A protein and the small-molecule ligand that binds it are described below.
Small molecule (SMILES): O=C(O)[C@@](O)(COP(=O)(O)O)[C@H](O)[C@H](O)COP(=O)(O)O

Sequence of chain 1.B:
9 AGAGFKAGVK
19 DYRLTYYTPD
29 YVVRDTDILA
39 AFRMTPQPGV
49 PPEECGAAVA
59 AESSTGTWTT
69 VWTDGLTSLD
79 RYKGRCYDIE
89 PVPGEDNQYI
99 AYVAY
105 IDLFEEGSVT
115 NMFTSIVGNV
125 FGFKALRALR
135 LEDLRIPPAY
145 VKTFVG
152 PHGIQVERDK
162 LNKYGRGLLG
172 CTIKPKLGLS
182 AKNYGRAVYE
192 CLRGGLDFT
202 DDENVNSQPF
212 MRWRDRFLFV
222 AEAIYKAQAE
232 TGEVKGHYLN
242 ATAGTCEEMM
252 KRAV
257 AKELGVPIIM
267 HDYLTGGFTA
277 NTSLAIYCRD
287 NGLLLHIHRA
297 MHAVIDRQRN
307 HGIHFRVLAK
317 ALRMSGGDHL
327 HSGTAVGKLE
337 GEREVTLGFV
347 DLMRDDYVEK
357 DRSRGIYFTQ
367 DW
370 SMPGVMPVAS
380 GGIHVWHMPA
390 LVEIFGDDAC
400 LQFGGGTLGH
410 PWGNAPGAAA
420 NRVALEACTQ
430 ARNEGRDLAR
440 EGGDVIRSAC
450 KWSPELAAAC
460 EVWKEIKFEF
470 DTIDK

Binding-site contacts:
Ligand atom O7 contacts residue ASN123 of chain 1.A at 2.9 Å (h-bond).
Ligand atom O6 contacts residue LYS334 of chain 1.B at 2.9 Å (salt-bridge).
Ligand atom P1 contacts residue THR65 of chain 1.A at 3.4 Å.
Ligand atom O2P contacts residue TRP66 of chain 1.A at 3.2 Å.
Ligand atom O7 contacts residue LYS177 of chain 1.B at 2.7 Å (salt-bridge).
Ligand atom O2 contacts residue MG1 of chain 1.W at 2.3 Å.
Ligand atom O7 contacts residue ASP203 of chain 1.B at 3.1 Å (salt-bridge).
Ligand atom C3 contacts residue KCX201 of chain 1.B at 3.2 Å.
Ligand atom O5 contacts residue LEU335 of chain 1.B at 3.4 Å.
Ligand atom O3 contacts residue HIS294 of chain 1.B at 2.9 Å (h-bond).
Ligand atom O1P contacts residue GLY404 of chain 1.B at 2.8 Å (h-bond).
Ligand atom O3 contacts residue MG1 of chain 1.W at 2.1 Å.
Ligand atom O4P contacts residue ARG295 of chain 1.B at 2.8 Å (salt-bridge).
Ligand atom O2 contacts residue KCX201 of chain 1.B at 3.2 Å (h-bond).
Ligand atom O2P contacts residue LYS334 of chain 1.B at 2.9 Å (salt-bridge).
Ligand atom C3 contacts residue MG1 of chain 1.W at 3.0 Å.
Ligand atom O1 contacts residue LYS175 of chain 1.B at 3.2 Å (salt-bridge).
Ligand atom O4 contacts residue GLY380 of chain 1.B at 3.2 Å.
Ligand atom O2P contacts residue GLY380 of chain 1.B at 3.4 Å.
Ligand atom O1P contacts residue LYS175 of chain 1.B at 3.5 Å.
Ligand atom C contacts residue MG1 of chain 1.W at 2.9 Å.
Ligand atom O5P contacts residue HIS327 of chain 1.B at 2.9 Å (h-bond).
Ligand atom C2 contacts residue MG1 of chain 1.W at 2.9 Å.
Ligand atom O6P contacts residue ARG295 of chain 1.B at 2.8 Å (salt-bridge).
Ligand atom O6 contacts residue GLU60 of chain 1.A at 3.4 Å (salt-bridge).
Ligand atom O2 contacts residue THR173 of chain 1.B at 3.2 Å (h-bond).
Ligand atom O2P contacts residue GLY381 of chain 1.B at 2.8 Å (h-bond).
Ligand atom O2 contacts residue ASP203 of chain 1.B at 3.3 Å (salt-bridge).
Ligand atom O2P contacts residue THR65 of chain 1.A at 3.5 Å (h-bond).
Ligand atom C contacts residue LYS175 of chain 1.B at 3.5 Å.
Ligand atom O7 contacts residue LYS175 of chain 1.B at 3.4 Å (salt-bridge).
Ligand atom O4 contacts residue SER379 of chain 1.B at 3.1 Å (h-bond).
Ligand atom C contacts residue ASN123 of chain 1.A at 3.4 Å.
Ligand atom O7 contacts residue MG1 of chain 1.W at 2.2 Å.
Ligand atom O1P contacts residue THR65 of chain 1.A at 2.5 Å (h-bond).
Ligand atom O3 contacts residue GLU204 of chain 1.B at 2.9 Å (salt-bridge).
Ligand atom O3P contacts residue GLY403 of chain 1.B at 2.8 Å (h-bond).
Ligand atom O3 contacts residue KCX201 of chain 1.B at 2.7 Å (h-bond).
Ligand atom O7 contacts residue GLU204 of chain 1.B at 3.2 Å (salt-bridge).
Ligand atom O2 contacts residue LYS175 of chain 1.B at 3.0 Å (salt-bridge).

Sequence of chain 1.A:
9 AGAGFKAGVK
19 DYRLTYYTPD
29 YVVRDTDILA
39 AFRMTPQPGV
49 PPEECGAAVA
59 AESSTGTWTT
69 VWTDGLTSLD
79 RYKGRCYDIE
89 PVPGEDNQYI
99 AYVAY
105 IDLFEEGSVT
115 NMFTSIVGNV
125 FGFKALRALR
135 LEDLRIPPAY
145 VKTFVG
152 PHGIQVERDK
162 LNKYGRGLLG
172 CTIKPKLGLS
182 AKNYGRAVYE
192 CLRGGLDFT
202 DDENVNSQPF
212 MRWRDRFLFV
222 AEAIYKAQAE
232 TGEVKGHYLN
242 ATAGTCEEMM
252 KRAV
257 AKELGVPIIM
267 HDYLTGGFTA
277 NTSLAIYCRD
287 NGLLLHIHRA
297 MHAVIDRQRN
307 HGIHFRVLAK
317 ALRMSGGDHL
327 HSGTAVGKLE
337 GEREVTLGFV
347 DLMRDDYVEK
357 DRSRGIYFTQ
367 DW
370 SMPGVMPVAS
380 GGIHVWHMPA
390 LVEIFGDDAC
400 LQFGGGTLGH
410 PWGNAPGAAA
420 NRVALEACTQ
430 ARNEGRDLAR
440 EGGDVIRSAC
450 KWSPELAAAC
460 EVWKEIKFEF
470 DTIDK